Binding-site contacts:
Ligand atom C5 contacts residue ASN343 of chain 1.A at 3.6 Å.
Ligand atom C6 contacts residue ILE400 of chain 1.A at 4.3 Å (hydrophobic).
Ligand atom C3 contacts residue ASN343 of chain 1.A at 3.6 Å.
Ligand atom C5 contacts residue ILE400 of chain 1.A at 3.7 Å (hydrophobic).
Ligand atom O5 contacts residue ILE400 of chain 1.A at 3.5 Å.
Ligand atom C8 contacts residue ASN343 of chain 1.A at 4.1 Å.
Ligand atom N2 contacts residue ASN343 of chain 1.A at 2.8 Å (h-bond).
Ligand atom O5 contacts residue ASN343 of chain 1.A at 2.4 Å (h-bond).
Ligand atom C7 contacts residue ASN343 of chain 1.A at 3.2 Å.
Ligand atom C1 contacts residue ILE400 of chain 1.A at 3.7 Å (hydrophobic).
Ligand atom O7 contacts residue ASN343 of chain 1.A at 3.5 Å (h-bond).
Ligand atom C8 contacts residue LYS339 of chain 1.A at 3.7 Å.
Ligand atom C3 contacts residue ILE400 of chain 1.A at 4.4 Å (hydrophobic).
Ligand atom C1 contacts residue ASN343 of chain 1.A at 1.4 Å.
Ligand atom C2 contacts residue ASN343 of chain 1.A at 2.4 Å.
Ligand atom C4 contacts residue ASN343 of chain 1.A at 4.1 Å.

A small-molecule ligand and the protein it binds are described below.
Small molecule (SMILES): CC(=O)N[C@@H]1[C@@H](O)[C@H](O)[C@@H](CO)O[C@H]1O

Sequence of chain 1.A:
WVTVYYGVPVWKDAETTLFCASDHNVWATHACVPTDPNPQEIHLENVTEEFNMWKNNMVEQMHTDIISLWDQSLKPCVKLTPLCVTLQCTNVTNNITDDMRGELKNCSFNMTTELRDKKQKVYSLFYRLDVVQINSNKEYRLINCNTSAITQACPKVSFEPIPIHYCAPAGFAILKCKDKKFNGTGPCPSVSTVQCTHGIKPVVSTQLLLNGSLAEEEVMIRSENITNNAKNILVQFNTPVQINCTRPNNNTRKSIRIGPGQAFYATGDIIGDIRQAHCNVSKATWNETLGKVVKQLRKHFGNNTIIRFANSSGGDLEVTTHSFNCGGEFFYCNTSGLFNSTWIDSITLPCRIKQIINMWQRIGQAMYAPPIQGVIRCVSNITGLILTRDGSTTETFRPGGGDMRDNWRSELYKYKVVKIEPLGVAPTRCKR